Sequence of chain 1.A:
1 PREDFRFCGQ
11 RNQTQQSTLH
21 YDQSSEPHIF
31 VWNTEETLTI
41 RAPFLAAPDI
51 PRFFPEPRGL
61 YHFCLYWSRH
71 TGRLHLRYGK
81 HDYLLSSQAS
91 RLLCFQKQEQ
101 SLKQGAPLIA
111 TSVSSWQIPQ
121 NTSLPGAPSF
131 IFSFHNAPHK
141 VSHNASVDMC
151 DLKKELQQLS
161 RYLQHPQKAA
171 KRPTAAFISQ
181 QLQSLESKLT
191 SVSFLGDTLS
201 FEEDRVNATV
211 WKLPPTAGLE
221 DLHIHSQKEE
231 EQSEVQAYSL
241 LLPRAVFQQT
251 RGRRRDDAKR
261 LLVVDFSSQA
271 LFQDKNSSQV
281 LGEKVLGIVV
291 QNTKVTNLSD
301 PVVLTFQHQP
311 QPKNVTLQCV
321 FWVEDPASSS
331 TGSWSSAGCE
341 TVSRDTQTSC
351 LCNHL

Binding-site contacts:
Ligand atom N contacts residue LEU286 of chain 1.A at 2.7 Å (h-bond).
Ligand atom N contacts residue THR316 of chain 1.A at 2.8 Å (h-bond).
Ligand atom O contacts residue TRP322 of chain 1.A at 2.8 Å (h-bond).
Ligand atom O contacts residue LEU281 of chain 1.A at 3.2 Å (h-bond).
Ligand atom O contacts residue GLY287 of chain 1.A at 3.3 Å.
Ligand atom CE2 contacts residue PHE266 of chain 1.A at 3.4 Å (hydrophobic).
Ligand atom CA contacts residue GLN318 of chain 1.A at 3.5 Å.
Ligand atom CE contacts residue GLN279 of chain 1.A at 3.2 Å.
Ligand atom N contacts residue GLN318 of chain 1.A at 2.6 Å (h-bond).
Ligand atom CA contacts residue GLN318 of chain 1.A at 3.5 Å.
Ligand atom OG1 contacts residue LEU355 of chain 1.A at 2.4 Å (h-bond).
Ligand atom CB contacts residue LYS284 of chain 1.A at 3.3 Å.
Ligand atom N contacts residue VAL320 of chain 1.A at 2.9 Å (h-bond).
Ligand atom CB contacts residue VAL280 of chain 1.A at 3.5 Å (hydrophobic).
Ligand atom N contacts residue VAL315 of chain 1.A at 3.5 Å.
Ligand atom CD1 contacts residue GLN279 of chain 1.A at 3.5 Å.
Ligand atom O contacts residue LEU317 of chain 1.A at 3.5 Å.
Ligand atom O contacts residue VAL315 of chain 1.A at 3.1 Å.
Ligand atom N contacts residue ILE288 of chain 1.A at 2.9 Å (h-bond).
Ligand atom O contacts residue VAL280 of chain 1.A at 3.3 Å.
Ligand atom O contacts residue LEU286 of chain 1.A at 2.8 Å (h-bond).
Ligand atom O contacts residue THR316 of chain 1.A at 2.4 Å (h-bond).
Ligand atom C contacts residue VAL315 of chain 1.A at 3.5 Å (hydrophobic).
Ligand atom CG2 contacts residue THR316 of chain 1.A at 3.2 Å.
Ligand atom CB contacts residue ASN314 of chain 1.A at 3.1 Å.
Ligand atom O contacts residue VAL320 of chain 1.A at 2.8 Å (h-bond).
Ligand atom O contacts residue PHE321 of chain 1.A at 3.3 Å.
Ligand atom O contacts residue ILE288 of chain 1.A at 2.8 Å (h-bond).
Ligand atom C contacts residue LEU286 of chain 1.A at 3.5 Å (hydrophobic).
Ligand atom C contacts residue GLN318 of chain 1.A at 3.4 Å.
Ligand atom CB contacts residue LEU355 of chain 1.A at 3.3 Å (hydrophobic).
Ligand atom CD2 contacts residue PHE272 of chain 1.A at 3.5 Å (hydrophobic).
Ligand atom CA contacts residue ASN314 of chain 1.A at 3.1 Å.
Ligand atom O contacts residue GLN318 of chain 1.A at 3.0 Å (h-bond).
Ligand atom CG2 contacts residue LEU281 of chain 1.A at 3.5 Å (hydrophobic).
Ligand atom O contacts residue THR316 of chain 1.A at 3.5 Å (h-bond).
Ligand atom CD2 contacts residue GLY287 of chain 1.A at 3.4 Å.
Ligand atom CA contacts residue VAL320 of chain 1.A at 3.5 Å (hydrophobic).
Ligand atom N contacts residue GLN279 of chain 1.A at 3.2 Å (h-bond).
Ligand atom CA contacts residue LEU286 of chain 1.A at 3.3 Å (hydrophobic).

This protein binds this small molecule.
Small molecule (SMILES): CSCC[C@H](NC(=O)[C@H](CC(C)C)NC(=O)[C@@H](NC(=O)[C@H](C)NC(=O)[C@H](Cc1ccccc1)NC(=O)[C@H](Cc1ccc(O)cc1)NC(=O)[C@@H](N)[C@@H](C)O)C(C)C)C(=O)N[C@H](C(=O)N[C@H](C=O)CO)C(C)C